Sequence of chain 1.C:
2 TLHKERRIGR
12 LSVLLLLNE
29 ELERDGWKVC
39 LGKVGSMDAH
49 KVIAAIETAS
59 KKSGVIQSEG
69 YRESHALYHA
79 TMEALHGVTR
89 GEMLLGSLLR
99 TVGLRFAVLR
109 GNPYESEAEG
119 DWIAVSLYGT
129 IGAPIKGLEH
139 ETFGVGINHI

Sequence of chain 1.A:
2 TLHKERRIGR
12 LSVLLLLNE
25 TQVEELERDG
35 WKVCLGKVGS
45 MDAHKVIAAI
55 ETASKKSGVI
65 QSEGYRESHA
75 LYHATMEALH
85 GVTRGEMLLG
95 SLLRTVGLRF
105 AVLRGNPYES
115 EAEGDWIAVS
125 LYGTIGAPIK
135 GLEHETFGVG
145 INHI

A protein and the small-molecule ligand that binds it are described below.
Small molecule (SMILES): N[C@@H](Cc1c[nH]c[nH+]1)C(=O)O

Binding-site contacts:
Ligand atom C contacts residue TYR76 of chain 1.C at 4.0 Å (hydrophobic).
Ligand atom OXT contacts residue LEU136 of chain 1.A at 4.0 Å.
Ligand atom CD2 contacts residue HIS77 of chain 1.C at 3.6 Å.
Ligand atom CA contacts residue TYR76 of chain 1.C at 3.4 Å (hydrophobic).
Ligand atom CD2 contacts residue HIS73 of chain 1.C at 3.9 Å.
Ligand atom OXT contacts residue GLY130 of chain 1.A at 3.3 Å.
Ligand atom ND1 contacts residue ILE129 of chain 1.A at 4.0 Å.
Ligand atom N contacts residue TYR76 of chain 1.C at 3.2 Å.
Ligand atom CD2 contacts residue HIS138 of chain 1.A at 3.3 Å.
Ligand atom NE2 contacts residue HIS138 of chain 1.A at 2.7 Å (h-bond).
Ligand atom CA contacts residue GLY130 of chain 1.A at 4.0 Å.
Ligand atom OXT contacts residue ALA131 of chain 1.A at 3.5 Å (h-bond).
Ligand atom N contacts residue LEU97 of chain 1.A at 2.7 Å (h-bond).
Ligand atom C contacts residue GLY130 of chain 1.A at 3.7 Å.
Ligand atom C contacts residue TYR69 of chain 1.C at 3.8 Å (hydrophobic).
Ligand atom NE2 contacts residue HIS73 of chain 1.C at 3.8 Å.
Ligand atom CE1 contacts residue ARG88 of chain 1.A at 3.8 Å.
Ligand atom CG contacts residue TYR76 of chain 1.C at 3.6 Å (hydrophobic).
Ligand atom NE2 contacts residue ZN1 of chain 1.R at 2.0 Å.
Ligand atom C contacts residue ALA131 of chain 1.A at 3.5 Å (hydrophobic).
Ligand atom ND1 contacts residue ARG98 of chain 1.A at 3.5 Å (salt-bridge).
Ligand atom CA contacts residue ARG98 of chain 1.A at 3.9 Å.
Ligand atom N contacts residue ARG98 of chain 1.A at 3.4 Å.
Ligand atom CB contacts residue GLY130 of chain 1.A at 3.6 Å.
Ligand atom CE1 contacts residue ARG98 of chain 1.A at 3.8 Å.
Ligand atom CE1 contacts residue HIS77 of chain 1.C at 3.7 Å.
Ligand atom N contacts residue GLY130 of chain 1.A at 3.9 Å.
Ligand atom N contacts residue ALA131 of chain 1.A at 3.8 Å.
Ligand atom OXT contacts residue TYR69 of chain 1.C at 2.6 Å (h-bond).
Ligand atom CB contacts residue ARG98 of chain 1.A at 3.3 Å.
Ligand atom CD2 contacts residue TYR76 of chain 1.C at 4.0 Å (hydrophobic).
Ligand atom ND1 contacts residue TYR76 of chain 1.C at 3.7 Å.
Ligand atom CE1 contacts residue ZN1 of chain 1.R at 3.0 Å.
Ligand atom NE2 contacts residue HIS77 of chain 1.C at 3.0 Å (h-bond).
Ligand atom CB contacts residue TYR76 of chain 1.C at 3.8 Å (hydrophobic).
Ligand atom CD2 contacts residue ZN1 of chain 1.R at 3.0 Å.
Ligand atom CE1 contacts residue HIS138 of chain 1.A at 3.5 Å.
Ligand atom CD2 contacts residue TYR69 of chain 1.C at 3.4 Å (hydrophobic).
Ligand atom O contacts residue TYR76 of chain 1.C at 4.0 Å.
Ligand atom O contacts residue ALA131 of chain 1.A at 3.4 Å.